Sequence of chain 58.T:
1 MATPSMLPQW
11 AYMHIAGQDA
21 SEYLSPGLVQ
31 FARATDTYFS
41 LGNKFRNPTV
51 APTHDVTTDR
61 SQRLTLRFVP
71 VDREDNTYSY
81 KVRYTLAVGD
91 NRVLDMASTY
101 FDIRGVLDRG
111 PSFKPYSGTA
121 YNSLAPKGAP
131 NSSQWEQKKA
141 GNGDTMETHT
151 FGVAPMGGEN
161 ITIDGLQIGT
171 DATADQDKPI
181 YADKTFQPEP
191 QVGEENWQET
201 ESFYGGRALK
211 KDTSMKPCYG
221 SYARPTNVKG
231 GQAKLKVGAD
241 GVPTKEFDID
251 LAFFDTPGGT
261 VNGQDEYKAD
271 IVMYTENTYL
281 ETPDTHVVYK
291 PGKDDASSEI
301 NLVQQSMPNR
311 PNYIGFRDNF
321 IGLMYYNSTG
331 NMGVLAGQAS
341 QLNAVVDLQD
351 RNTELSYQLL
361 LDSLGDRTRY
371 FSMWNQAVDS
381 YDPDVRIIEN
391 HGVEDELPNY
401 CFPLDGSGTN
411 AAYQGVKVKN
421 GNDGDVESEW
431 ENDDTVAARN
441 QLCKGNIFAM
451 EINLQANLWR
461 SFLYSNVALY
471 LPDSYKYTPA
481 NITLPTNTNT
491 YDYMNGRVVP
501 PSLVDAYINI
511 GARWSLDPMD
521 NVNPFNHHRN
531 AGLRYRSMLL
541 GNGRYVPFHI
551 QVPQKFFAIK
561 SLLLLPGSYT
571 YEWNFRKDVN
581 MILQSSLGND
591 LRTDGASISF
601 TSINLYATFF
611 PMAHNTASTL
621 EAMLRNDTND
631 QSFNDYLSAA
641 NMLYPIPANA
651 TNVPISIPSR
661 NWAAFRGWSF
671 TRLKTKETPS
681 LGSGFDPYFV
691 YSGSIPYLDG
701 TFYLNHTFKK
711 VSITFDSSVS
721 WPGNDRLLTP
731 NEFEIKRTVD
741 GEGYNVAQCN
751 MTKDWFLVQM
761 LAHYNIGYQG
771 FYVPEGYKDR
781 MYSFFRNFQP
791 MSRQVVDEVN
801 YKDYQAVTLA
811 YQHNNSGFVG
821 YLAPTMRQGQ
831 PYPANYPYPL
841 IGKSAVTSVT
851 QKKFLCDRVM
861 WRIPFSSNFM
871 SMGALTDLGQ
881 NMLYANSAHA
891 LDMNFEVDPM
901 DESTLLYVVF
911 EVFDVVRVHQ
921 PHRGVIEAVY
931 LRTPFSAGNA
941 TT

Sequence of chain 58.U:
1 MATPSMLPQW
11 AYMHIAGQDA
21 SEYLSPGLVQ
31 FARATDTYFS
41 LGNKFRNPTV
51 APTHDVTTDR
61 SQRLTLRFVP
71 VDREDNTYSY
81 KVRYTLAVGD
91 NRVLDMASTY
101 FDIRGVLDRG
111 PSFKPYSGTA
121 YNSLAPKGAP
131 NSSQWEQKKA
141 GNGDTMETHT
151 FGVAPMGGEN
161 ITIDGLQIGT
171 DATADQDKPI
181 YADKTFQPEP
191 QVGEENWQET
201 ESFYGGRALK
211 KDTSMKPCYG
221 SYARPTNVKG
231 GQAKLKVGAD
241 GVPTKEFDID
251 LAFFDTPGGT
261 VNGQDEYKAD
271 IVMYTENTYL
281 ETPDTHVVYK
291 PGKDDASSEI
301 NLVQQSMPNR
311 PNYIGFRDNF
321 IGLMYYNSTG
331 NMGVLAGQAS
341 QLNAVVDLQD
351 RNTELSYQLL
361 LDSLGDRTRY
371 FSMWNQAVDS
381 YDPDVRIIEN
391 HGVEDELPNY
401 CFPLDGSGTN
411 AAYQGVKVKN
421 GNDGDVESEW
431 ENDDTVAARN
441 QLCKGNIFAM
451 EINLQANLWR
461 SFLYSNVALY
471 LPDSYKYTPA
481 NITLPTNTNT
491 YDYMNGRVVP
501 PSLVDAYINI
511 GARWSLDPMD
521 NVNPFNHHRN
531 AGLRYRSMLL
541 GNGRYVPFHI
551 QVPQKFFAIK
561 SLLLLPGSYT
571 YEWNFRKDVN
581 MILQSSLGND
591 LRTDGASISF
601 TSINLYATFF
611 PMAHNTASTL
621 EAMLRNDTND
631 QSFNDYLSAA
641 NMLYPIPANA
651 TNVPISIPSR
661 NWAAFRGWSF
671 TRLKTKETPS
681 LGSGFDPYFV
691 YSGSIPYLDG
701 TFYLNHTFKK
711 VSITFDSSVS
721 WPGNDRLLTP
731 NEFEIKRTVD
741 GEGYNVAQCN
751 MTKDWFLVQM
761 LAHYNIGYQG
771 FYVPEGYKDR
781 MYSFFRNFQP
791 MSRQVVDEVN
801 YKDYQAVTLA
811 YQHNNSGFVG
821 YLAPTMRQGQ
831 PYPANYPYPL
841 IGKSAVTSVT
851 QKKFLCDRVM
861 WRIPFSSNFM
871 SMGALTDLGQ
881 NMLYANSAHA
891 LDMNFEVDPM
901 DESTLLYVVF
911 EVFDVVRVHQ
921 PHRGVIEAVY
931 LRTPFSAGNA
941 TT

Binding-site contacts:
Ligand atom O contacts residue TYR636 of chain 58.T at 3.5 Å (h-bond).
Ligand atom CA contacts residue PHE45 of chain 58.U at 3.6 Å (hydrophobic).
Ligand atom CD1 contacts residue LEU637 of chain 58.T at 3.7 Å (hydrophobic).
Ligand atom N contacts residue ARG46 of chain 58.U at 3.5 Å (salt-bridge).
Ligand atom CG1 contacts residue GLU911 of chain 58.T at 3.7 Å.
Ligand atom OD2 contacts residue PRO864 of chain 58.T at 3.7 Å.
Ligand atom OD1 contacts residue ALA762 of chain 58.T at 3.5 Å.
Ligand atom CA contacts residue GLY42 of chain 58.U at 3.6 Å.
Ligand atom CB contacts residue GLY42 of chain 58.U at 3.7 Å.
Ligand atom C contacts residue GLY42 of chain 58.U at 3.5 Å.
Ligand atom CZ contacts residue PHE633 of chain 58.T at 3.7 Å (hydrophobic).
Ligand atom O contacts residue GLU911 of chain 58.T at 3.1 Å (salt-bridge).
Ligand atom CD1 contacts residue ARG33 of chain 58.U at 3.8 Å.
Ligand atom O contacts residue TYR636 of chain 58.T at 3.1 Å (h-bond).
Ligand atom CD1 contacts residue SER21 of chain 58.U at 3.6 Å.
Ligand atom CA contacts residue TYR636 of chain 58.T at 3.7 Å (hydrophobic).
Ligand atom C contacts residue GLU911 of chain 58.T at 3.3 Å.
Ligand atom CZ contacts residue ASN634 of chain 58.T at 3.8 Å.
Ligand atom CG2 contacts residue TYR636 of chain 58.T at 3.4 Å (hydrophobic).
Ligand atom OD2 contacts residue SER871 of chain 58.T at 3.2 Å (h-bond).
Ligand atom O contacts residue ASN47 of chain 58.U at 3.3 Å (h-bond).
Ligand atom N contacts residue SER871 of chain 58.T at 3.5 Å (h-bond).
Ligand atom N contacts residue TYR636 of chain 58.T at 3.8 Å.
Ligand atom OD1 contacts residue ARG862 of chain 58.T at 3.1 Å.
Ligand atom O contacts residue ARG666 of chain 58.T at 3.1 Å (salt-bridge).
Ligand atom N contacts residue PHE45 of chain 58.U at 3.4 Å (h-bond).
Ligand atom CA contacts residue GLU911 of chain 58.T at 3.8 Å.
Ligand atom O contacts residue ARG46 of chain 58.U at 3.5 Å (salt-bridge).
Ligand atom ND2 contacts residue ARG666 of chain 58.T at 3.4 Å (salt-bridge).
Ligand atom CD1 contacts residue ASN634 of chain 58.T at 3.6 Å.
Ligand atom CB contacts residue GLY42 of chain 58.U at 3.5 Å.
Ligand atom OD1 contacts residue ALA874 of chain 58.T at 3.7 Å.
Ligand atom CA contacts residue ASN47 of chain 58.U at 3.8 Å.
Ligand atom N contacts residue GLY42 of chain 58.U at 3.2 Å (h-bond).
Ligand atom CE1 contacts residue ASN634 of chain 58.T at 3.4 Å.
Ligand atom CB contacts residue PHE45 of chain 58.U at 3.3 Å (hydrophobic).
Ligand atom CD1 contacts residue ALA20 of chain 58.U at 3.7 Å (hydrophobic).
Ligand atom O contacts residue GLY42 of chain 58.U at 2.9 Å (h-bond).
Ligand atom CG2 contacts residue LEU637 of chain 58.T at 3.8 Å (hydrophobic).
Ligand atom N contacts residue ASN47 of chain 58.U at 3.8 Å.

A small-molecule ligand and the protein it binds are described below.
Small molecule (SMILES): CC[C@H](C)[C@H](NC(=O)[C@@H](N)CC(=O)O)C(=O)N[C@@H](CC(N)=O)C(=O)N[C@@H](Cc1ccccc1)C(=O)N[C@@H](CO)C(=O)N[C@@H](CO)C(=O)N[C@H](C=O)CC(C)C